Binding-site contacts:
Ligand atom N2 contacts residue ASN603 of chain 1.B at 2.9 Å (h-bond).
Ligand atom C3 contacts residue ASN603 of chain 1.B at 3.8 Å.
Ligand atom C1 contacts residue ASN603 of chain 1.B at 1.4 Å.
Ligand atom C4 contacts residue ASN603 of chain 1.B at 4.3 Å.
Ligand atom C2 contacts residue ASN603 of chain 1.B at 2.5 Å.
Ligand atom O5 contacts residue ASN603 of chain 1.B at 2.4 Å (h-bond).
Ligand atom C7 contacts residue ASN603 of chain 1.B at 3.8 Å.
Ligand atom C5 contacts residue ASN603 of chain 1.B at 3.7 Å.
Ligand atom O7 contacts residue ASN603 of chain 1.B at 4.4 Å.

The small molecule below binds the protein below.
Small molecule (SMILES): CC(=O)N[C@@H]1[C@@H](O)[C@H](O)[C@@H](CO)O[C@H]1O

Sequence of chain 1.B:
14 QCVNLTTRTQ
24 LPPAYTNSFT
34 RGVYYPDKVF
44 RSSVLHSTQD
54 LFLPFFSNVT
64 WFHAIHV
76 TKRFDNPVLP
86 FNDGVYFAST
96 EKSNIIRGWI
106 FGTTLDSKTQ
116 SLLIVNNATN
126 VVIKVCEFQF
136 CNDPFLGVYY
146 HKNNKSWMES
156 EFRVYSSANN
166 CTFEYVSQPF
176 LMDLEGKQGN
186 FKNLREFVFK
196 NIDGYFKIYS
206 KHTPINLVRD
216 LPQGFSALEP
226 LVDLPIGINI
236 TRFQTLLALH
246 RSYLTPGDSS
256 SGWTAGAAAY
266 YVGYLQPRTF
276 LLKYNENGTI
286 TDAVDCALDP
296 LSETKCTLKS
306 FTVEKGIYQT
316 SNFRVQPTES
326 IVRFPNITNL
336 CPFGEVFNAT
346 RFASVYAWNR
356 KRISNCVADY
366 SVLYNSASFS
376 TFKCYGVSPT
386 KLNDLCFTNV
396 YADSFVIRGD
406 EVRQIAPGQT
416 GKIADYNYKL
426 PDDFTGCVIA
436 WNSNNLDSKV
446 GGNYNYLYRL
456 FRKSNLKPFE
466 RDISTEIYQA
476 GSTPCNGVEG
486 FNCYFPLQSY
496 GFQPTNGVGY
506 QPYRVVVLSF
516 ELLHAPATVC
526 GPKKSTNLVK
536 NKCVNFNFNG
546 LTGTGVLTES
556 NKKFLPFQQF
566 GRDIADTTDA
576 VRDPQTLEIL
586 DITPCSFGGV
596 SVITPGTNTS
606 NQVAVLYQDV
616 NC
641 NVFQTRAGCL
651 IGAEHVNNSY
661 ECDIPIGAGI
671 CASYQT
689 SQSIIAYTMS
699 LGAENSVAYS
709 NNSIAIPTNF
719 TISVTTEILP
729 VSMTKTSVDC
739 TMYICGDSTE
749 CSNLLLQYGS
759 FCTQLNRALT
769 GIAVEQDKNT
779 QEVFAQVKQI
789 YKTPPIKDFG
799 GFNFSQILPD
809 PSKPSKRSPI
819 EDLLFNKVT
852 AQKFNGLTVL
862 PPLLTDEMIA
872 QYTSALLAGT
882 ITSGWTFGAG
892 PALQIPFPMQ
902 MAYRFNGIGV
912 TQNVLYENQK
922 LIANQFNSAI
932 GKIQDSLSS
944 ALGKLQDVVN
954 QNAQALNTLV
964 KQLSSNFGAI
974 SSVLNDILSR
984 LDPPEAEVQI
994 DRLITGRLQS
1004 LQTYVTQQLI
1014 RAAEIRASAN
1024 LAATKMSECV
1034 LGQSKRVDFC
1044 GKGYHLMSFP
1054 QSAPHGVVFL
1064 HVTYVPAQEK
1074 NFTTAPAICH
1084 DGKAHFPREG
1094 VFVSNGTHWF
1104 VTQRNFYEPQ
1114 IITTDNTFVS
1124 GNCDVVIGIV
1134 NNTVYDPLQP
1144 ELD